Sequence of chain 1.A:
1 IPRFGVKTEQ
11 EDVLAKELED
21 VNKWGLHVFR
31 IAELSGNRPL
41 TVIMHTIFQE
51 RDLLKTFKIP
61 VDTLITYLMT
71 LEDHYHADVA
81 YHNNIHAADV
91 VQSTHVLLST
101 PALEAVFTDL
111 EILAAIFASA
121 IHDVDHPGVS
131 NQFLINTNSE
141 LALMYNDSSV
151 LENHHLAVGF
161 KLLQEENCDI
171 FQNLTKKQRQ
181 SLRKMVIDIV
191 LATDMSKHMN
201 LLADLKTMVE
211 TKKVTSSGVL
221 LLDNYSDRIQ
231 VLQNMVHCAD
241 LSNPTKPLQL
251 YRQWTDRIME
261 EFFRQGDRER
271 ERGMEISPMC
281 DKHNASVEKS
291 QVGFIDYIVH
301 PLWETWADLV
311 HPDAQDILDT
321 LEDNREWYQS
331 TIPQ

Binding-site contacts:
Ligand atom F7 contacts residue ILE298 of chain 1.A at 3.0 Å.
Ligand atom C2 contacts residue ILE258 of chain 1.A at 3.5 Å (hydrophobic).
Ligand atom F2 contacts residue TYR251 of chain 1.A at 3.5 Å.
Ligand atom C23 contacts residue THR193 of chain 1.A at 3.8 Å.
Ligand atom F1 contacts residue THR255 of chain 1.A at 3.3 Å.
Ligand atom C3 contacts residue ILE258 of chain 1.A at 3.8 Å (hydrophobic).
Ligand atom C13 contacts residue PHE294 of chain 1.A at 3.5 Å (hydrophobic).
Ligand atom F8 contacts residue MET195 of chain 1.A at 3.6 Å.
Ligand atom C23 contacts residue MET195 of chain 1.A at 3.7 Å (hydrophobic).
Ligand atom C1 contacts residue TYR251 of chain 1.A at 3.8 Å (hydrophobic).
Ligand atom F1 contacts residue TRP254 of chain 1.A at 3.2 Å.
Ligand atom F6 contacts residue MET279 of chain 1.A at 3.0 Å.
Ligand atom C6 contacts residue TYR81 of chain 1.A at 3.8 Å (hydrophobic).
Ligand atom C4 contacts residue ILE258 of chain 1.A at 3.7 Å (hydrophobic).
Ligand atom C11 contacts residue PHE294 of chain 1.A at 3.8 Å (hydrophobic).
Ligand atom O2 contacts residue ILE258 of chain 1.A at 3.8 Å.
Ligand atom C21 contacts residue MET195 of chain 1.A at 3.7 Å (hydrophobic).
Ligand atom C1 contacts residue GLN291 of chain 1.A at 3.5 Å.
Ligand atom F2 contacts residue PRO244 of chain 1.A at 3.6 Å.
Ligand atom F2 contacts residue ASN243 of chain 1.A at 3.3 Å.
Ligand atom N1 contacts residue PHE294 of chain 1.A at 3.5 Å.
Ligand atom O1 contacts residue ILE258 of chain 1.A at 3.4 Å.
Ligand atom C8 contacts residue GLN291 of chain 1.A at 3.7 Å.
Ligand atom C5 contacts residue ILE258 of chain 1.A at 3.8 Å (hydrophobic).
Ligand atom C21 contacts residue ASP240 of chain 1.A at 3.3 Å.
Ligand atom C7 contacts residue ASN243 of chain 1.A at 3.8 Å.
Ligand atom F2 contacts residue PHE294 of chain 1.A at 3.8 Å.
Ligand atom F10 contacts residue MET195 of chain 1.A at 3.4 Å.
Ligand atom F1 contacts residue ASN243 of chain 1.A at 3.4 Å.
Ligand atom O2 contacts residue GLN291 of chain 1.A at 3.0 Å (h-bond).
Ligand atom C1 contacts residue THR255 of chain 1.A at 3.5 Å.
Ligand atom F1 contacts residue ILE258 of chain 1.A at 3.7 Å.
Ligand atom C20 contacts residue ASP240 of chain 1.A at 3.4 Å.
Ligand atom C11 contacts residue MET195 of chain 1.A at 3.8 Å (hydrophobic).
Ligand atom C2 contacts residue PHE294 of chain 1.A at 3.7 Å (hydrophobic).
Ligand atom F2 contacts residue GLN291 of chain 1.A at 3.7 Å.
Ligand atom O1 contacts residue GLN291 of chain 1.A at 3.1 Å (h-bond).
Ligand atom C21 contacts residue THR193 of chain 1.A at 3.6 Å.
Ligand atom C12 contacts residue MET279 of chain 1.A at 3.2 Å (hydrophobic).
Ligand atom C3 contacts residue PHE294 of chain 1.A at 3.8 Å (hydrophobic).

This protein binds this small molecule.
Small molecule (SMILES): [O-][n+]1cccc(C[C@H](c2ccc(OC(F)F)c(OC3CC3)c2)c2ncc(C(O)(C(F)(F)F)C(F)(F)F)s2)c1